Sequence of chain 1.A:
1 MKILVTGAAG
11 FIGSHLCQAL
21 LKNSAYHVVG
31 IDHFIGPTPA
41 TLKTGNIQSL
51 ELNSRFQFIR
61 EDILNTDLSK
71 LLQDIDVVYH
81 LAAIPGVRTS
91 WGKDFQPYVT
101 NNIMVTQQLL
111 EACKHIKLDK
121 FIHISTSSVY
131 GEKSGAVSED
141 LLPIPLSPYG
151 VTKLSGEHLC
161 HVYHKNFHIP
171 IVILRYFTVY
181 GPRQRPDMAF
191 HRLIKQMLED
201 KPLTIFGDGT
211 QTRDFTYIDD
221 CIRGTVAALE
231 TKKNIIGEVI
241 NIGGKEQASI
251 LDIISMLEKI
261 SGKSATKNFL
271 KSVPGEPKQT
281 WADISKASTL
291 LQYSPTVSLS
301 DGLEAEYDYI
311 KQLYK

Binding-site contacts:
Ligand atom C1D contacts residue UGA1 of chain 1.F at 0.1 Å.
Ligand atom C3D contacts residue UGA1 of chain 1.F at 0.1 Å.
Ligand atom O4 contacts residue UGA1 of chain 1.F at 0.1 Å (h-bond).
Ligand atom C5 contacts residue UGA1 of chain 1.F at 0.0 Å.
Ligand atom C3' contacts residue UGA1 of chain 1.F at 0.7 Å.
Ligand atom O'P contacts residue UGA1 of chain 1.F at 1.7 Å (h-bond).
Ligand atom O3D contacts residue UGA1 of chain 1.F at 0.4 Å (h-bond).
Ligand atom O3B contacts residue UGA1 of chain 1.F at 1.1 Å (h-bond).
Ligand atom O2D contacts residue GLU276 of chain 1.A at 2.4 Å (salt-bridge).
Ligand atom O2 contacts residue UGA1 of chain 1.F at 0.1 Å (h-bond).
Ligand atom N3 contacts residue UGA1 of chain 1.F at 0.0 Å (h-bond).
Ligand atom O5D contacts residue UGA1 of chain 1.F at 0.1 Å (h-bond).
Ligand atom C4D contacts residue UGA1 of chain 1.F at 0.1 Å.
Ligand atom C6' contacts residue UGA1 of chain 1.F at 0.7 Å.
Ligand atom C2D contacts residue UGA1 of chain 1.F at 0.3 Å.
Ligand atom O4' contacts residue THR126 of chain 1.A at 2.5 Å (h-bond).
Ligand atom C1' contacts residue UGA1 of chain 1.F at 1.8 Å.
Ligand atom O5' contacts residue UGA1 of chain 1.F at 1.9 Å (h-bond).
Ligand atom O4' contacts residue UGA1 of chain 1.F at 0.6 Å (h-bond).
Ligand atom O1B contacts residue UGA1 of chain 1.F at 0.6 Å (h-bond).
Ligand atom C4 contacts residue UGA1 of chain 1.F at 0.0 Å.
Ligand atom C6 contacts residue UGA1 of chain 1.F at 0.0 Å.
Ligand atom C5' contacts residue UGA1 of chain 1.F at 0.9 Å.
Ligand atom C5D contacts residue UGA1 of chain 1.F at 0.1 Å.
Ligand atom O2A contacts residue UGA1 of chain 1.F at 0.2 Å (h-bond).
Ligand atom O3' contacts residue UGA1 of chain 1.F at 0.5 Å.
Ligand atom PB contacts residue UGA1 of chain 1.F at 0.2 Å.
Ligand atom O2B contacts residue ARG213 of chain 1.A at 2.6 Å (salt-bridge).
Ligand atom C2 contacts residue UGA1 of chain 1.F at 0.0 Å.
Ligand atom O1A contacts residue UGA1 of chain 1.F at 0.2 Å (h-bond).
Ligand atom O2D contacts residue UGA1 of chain 1.F at 0.7 Å (h-bond).
Ligand atom N1 contacts residue UGA1 of chain 1.F at 0.0 Å (h-bond).
Ligand atom C2' contacts residue UGA1 of chain 1.F at 1.7 Å.
Ligand atom O4D contacts residue UGA1 of chain 1.F at 0.1 Å (h-bond).
Ligand atom O2' contacts residue UGA1 of chain 1.F at 2.4 Å (h-bond).
Ligand atom O2B contacts residue UGA1 of chain 1.F at 1.1 Å (h-bond).
Ligand atom O'Q contacts residue UGA1 of chain 1.F at 0.5 Å (h-bond).
Ligand atom PA contacts residue UGA1 of chain 1.F at 0.1 Å.
Ligand atom C4' contacts residue UGA1 of chain 1.F at 0.6 Å.
Ligand atom O3A contacts residue UGA1 of chain 1.F at 0.1 Å (h-bond).

A small-molecule ligand and the protein it binds are described below.
Small molecule (SMILES): O=C(O)[C@H]1O[C@H](O[P](=O)(O)O[P](=O)(O)OC[C@H]2O[C@@H](n3ccc(=O)[nH]c3=O)[C@H](O)[C@@H]2O)[C@H](O)[C@@H](O)[C@H]1O